Sequence of chain 1.C:
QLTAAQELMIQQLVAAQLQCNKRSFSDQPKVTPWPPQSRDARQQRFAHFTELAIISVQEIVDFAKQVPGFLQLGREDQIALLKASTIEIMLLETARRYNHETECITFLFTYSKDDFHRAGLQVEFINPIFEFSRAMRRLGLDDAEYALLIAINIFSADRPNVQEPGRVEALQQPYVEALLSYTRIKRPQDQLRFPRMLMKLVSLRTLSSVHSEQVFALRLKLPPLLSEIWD

Binding-site contacts:
Ligand atom C15 contacts residue ALA78 of chain 1.C at 3.5 Å (hydrophobic).
Ligand atom F2 contacts residue PHE74 of chain 1.C at 3.2 Å.
Ligand atom C11 contacts residue ALA78 of chain 1.C at 3.8 Å (hydrophobic).
Ligand atom O1 contacts residue LEU133 of chain 1.C at 2.8 Å (h-bond).
Ligand atom O1 contacts residue ARG122 of chain 1.C at 3.7 Å.
Ligand atom O4 contacts residue GLU118 of chain 1.C at 3.0 Å (salt-bridge).
Ligand atom C8 contacts residue SER81 of chain 1.C at 3.5 Å.
Ligand atom C1 contacts residue LEU116 of chain 1.C at 3.3 Å (hydrophobic).
Ligand atom F1 contacts residue SER81 of chain 1.C at 3.5 Å.
Ligand atom C24 contacts residue ARG122 of chain 1.C at 3.1 Å.
Ligand atom C26 contacts residue PHE132 of chain 1.C at 3.6 Å (hydrophobic).
Ligand atom O2 contacts residue SER81 of chain 1.C at 3.7 Å.
Ligand atom S1 contacts residue LEU133 of chain 1.C at 3.8 Å.
Ligand atom C23 contacts residue SER81 of chain 1.C at 3.6 Å.
Ligand atom C7 contacts residue PHE132 of chain 1.C at 3.7 Å (hydrophobic).
Ligand atom F1 contacts residue MET115 of chain 1.C at 3.4 Å.
Ligand atom C25 contacts residue PHE132 of chain 1.C at 2.9 Å (hydrophobic).
Ligand atom C4 contacts residue ILE156 of chain 1.C at 3.6 Å (hydrophobic).
Ligand atom C22 contacts residue SER81 of chain 1.C at 3.8 Å.
Ligand atom C28 contacts residue ILE156 of chain 1.C at 3.6 Å (hydrophobic).
Ligand atom C10 contacts residue PHE132 of chain 1.C at 3.5 Å (hydrophobic).
Ligand atom O2 contacts residue ILE80 of chain 1.C at 3.6 Å.
Ligand atom O2 contacts residue GLU84 of chain 1.C at 3.5 Å (salt-bridge).
Ligand atom C21 contacts residue THR119 of chain 1.C at 3.4 Å.
Ligand atom C25 contacts residue LEU133 of chain 1.C at 3.6 Å (hydrophobic).
Ligand atom C22 contacts residue PHE132 of chain 1.C at 3.5 Å (hydrophobic).
Ligand atom C1 contacts residue MET115 of chain 1.C at 3.6 Å (hydrophobic).
Ligand atom C20 contacts residue THR75 of chain 1.C at 3.6 Å.
Ligand atom C3 contacts residue ILE156 of chain 1.C at 3.5 Å (hydrophobic).
Ligand atom F1 contacts residue GLU118 of chain 1.C at 3.2 Å.
Ligand atom C19 contacts residue THR75 of chain 1.C at 3.7 Å.
Ligand atom O2 contacts residue LEU133 of chain 1.C at 3.6 Å.
Ligand atom C21 contacts residue LEU116 of chain 1.C at 3.7 Å (hydrophobic).
Ligand atom C29 contacts residue PHE143 of chain 1.C at 3.5 Å (hydrophobic).
Ligand atom O4 contacts residue ARG122 of chain 1.C at 2.6 Å (salt-bridge).
Ligand atom O1 contacts residue PHE132 of chain 1.C at 3.6 Å.
Ligand atom C10 contacts residue LEU77 of chain 1.C at 3.8 Å (hydrophobic).
Ligand atom C25 contacts residue LEU77 of chain 1.C at 3.0 Å (hydrophobic).
Ligand atom C9 contacts residue SER81 of chain 1.C at 3.3 Å.
Ligand atom O2 contacts residue LEU77 of chain 1.C at 3.5 Å (h-bond).

The small molecule below binds the protein below.
Small molecule (SMILES): CC(C)(O)c1cn(-c2ccc(-c3cc(F)c(CO)c(S(C)(=O)=O)c3)cc2F)c(C(C)(C)c2c(Cl)cccc2Cl)n1